Binding-site contacts:
Ligand atom C19 contacts residue HIS618 of chain 1.B at 4.4 Å.
Ligand atom C26 contacts residue ILE622 of chain 1.B at 3.3 Å (hydrophobic).
Ligand atom C16 contacts residue CLR1 of chain 1.R at 4.1 Å.
Ligand atom C3 contacts residue ARG601 of chain 1.B at 3.8 Å.
Ligand atom C9 contacts residue VAL615 of chain 1.B at 4.2 Å (hydrophobic).
Ligand atom C23 contacts residue ASN619 of chain 1.B at 4.4 Å.
Ligand atom C21 contacts residue HIS618 of chain 1.B at 3.6 Å.
Ligand atom C19 contacts residue ARG601 of chain 1.B at 3.9 Å.
Ligand atom C21 contacts residue ILE622 of chain 1.B at 3.9 Å (hydrophobic).
Ligand atom C24 contacts residue CLR1 of chain 1.R at 4.0 Å.
Ligand atom C4 contacts residue ARG601 of chain 1.B at 3.9 Å.
Ligand atom C1 contacts residue ARG601 of chain 1.B at 4.4 Å.
Ligand atom C1 contacts residue VAL615 of chain 1.B at 3.8 Å (hydrophobic).
Ligand atom O1 contacts residue ARG601 of chain 1.B at 3.5 Å (salt-bridge).
Ligand atom C23 contacts residue CLR1 of chain 1.R at 4.5 Å.
Ligand atom C14 contacts residue CLR1 of chain 1.R at 4.0 Å.
Ligand atom C2 contacts residue ARG601 of chain 1.B at 3.4 Å.
Ligand atom C17 contacts residue CLR1 of chain 1.R at 4.4 Å.
Ligand atom C15 contacts residue CLR1 of chain 1.R at 3.9 Å.
Ligand atom C12 contacts residue HIS618 of chain 1.B at 3.5 Å.
Ligand atom C21 contacts residue ASN619 of chain 1.B at 3.9 Å.
Ligand atom C11 contacts residue HIS618 of chain 1.B at 3.8 Å.
Ligand atom C26 contacts residue ILE623 of chain 1.B at 3.8 Å (hydrophobic).

Sequence of chain 1.B:
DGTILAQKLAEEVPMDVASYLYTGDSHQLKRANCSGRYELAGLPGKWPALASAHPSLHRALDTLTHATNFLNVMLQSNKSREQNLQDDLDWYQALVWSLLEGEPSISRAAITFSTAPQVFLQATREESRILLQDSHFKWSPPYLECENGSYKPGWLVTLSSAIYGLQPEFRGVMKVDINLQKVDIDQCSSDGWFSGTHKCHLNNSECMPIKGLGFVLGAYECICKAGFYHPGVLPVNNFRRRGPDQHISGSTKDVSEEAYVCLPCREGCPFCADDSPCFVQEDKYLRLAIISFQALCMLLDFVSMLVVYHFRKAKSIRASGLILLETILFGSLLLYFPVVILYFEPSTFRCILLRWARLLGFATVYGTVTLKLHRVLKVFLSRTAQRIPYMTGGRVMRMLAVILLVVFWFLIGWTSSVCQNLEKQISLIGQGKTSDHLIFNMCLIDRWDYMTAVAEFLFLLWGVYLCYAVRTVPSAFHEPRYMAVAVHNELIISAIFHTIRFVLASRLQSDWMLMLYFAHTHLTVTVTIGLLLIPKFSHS

A protein and the small-molecule ligand that binds it are described below.
Small molecule (SMILES): CC(C)CCC[C@@H](C)[C@H]1CC[C@H]2[C@@H]3CC=C4C[C@@H](O)CC[C@]4(C)[C@H]3CC[C@]12C